Sequence of chain 1.A:
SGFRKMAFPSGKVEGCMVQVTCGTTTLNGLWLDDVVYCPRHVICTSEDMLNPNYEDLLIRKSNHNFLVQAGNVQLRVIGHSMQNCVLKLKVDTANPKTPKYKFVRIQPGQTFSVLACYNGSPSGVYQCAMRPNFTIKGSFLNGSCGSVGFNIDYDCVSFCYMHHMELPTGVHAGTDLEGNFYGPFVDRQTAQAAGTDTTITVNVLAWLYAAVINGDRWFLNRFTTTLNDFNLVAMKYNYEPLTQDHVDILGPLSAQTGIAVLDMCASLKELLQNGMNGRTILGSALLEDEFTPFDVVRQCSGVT

Binding-site contacts:
Ligand atom C12 contacts residue ASN142 of chain 2.A at 3.8 Å.
Ligand atom O1 contacts residue GLU166 of chain 2.A at 3.3 Å (salt-bridge).
Ligand atom O1 contacts residue MET165 of chain 2.A at 3.5 Å.
Ligand atom C8 contacts residue HIS163 of chain 2.A at 3.9 Å.
Ligand atom C9 contacts residue PHE140 of chain 2.A at 3.8 Å (hydrophobic).
Ligand atom C10 contacts residue PHE140 of chain 2.A at 3.6 Å (hydrophobic).
Ligand atom C3 contacts residue DMS1 of chain 2.F at 3.7 Å.
Ligand atom C1 contacts residue GLN189 of chain 2.A at 3.8 Å.
Ligand atom C17 contacts residue MET49 of chain 2.A at 3.6 Å (hydrophobic).
Ligand atom C17 contacts residue MET165 of chain 2.A at 3.4 Å (hydrophobic).
Ligand atom CL contacts residue HIS41 of chain 2.A at 3.7 Å.
Ligand atom C18 contacts residue MET49 of chain 2.A at 3.5 Å (hydrophobic).
Ligand atom C8 contacts residue GLU166 of chain 2.A at 3.5 Å.
Ligand atom N2 contacts residue SER144 of chain 2.A at 3.5 Å (h-bond).
Ligand atom C13 contacts residue ASN142 of chain 2.A at 3.7 Å.
Ligand atom O contacts residue GLN189 of chain 2.A at 3.0 Å (h-bond).
Ligand atom C8 contacts residue LEU141 of chain 2.A at 3.8 Å (hydrophobic).
Ligand atom N2 contacts residue HIS163 of chain 2.A at 2.7 Å (h-bond).
Ligand atom C10 contacts residue LEU141 of chain 2.A at 3.6 Å (hydrophobic).
Ligand atom C9 contacts residue LEU141 of chain 2.A at 3.6 Å (hydrophobic).
Ligand atom N2 contacts residue GLU166 of chain 2.A at 3.7 Å.
Ligand atom C9 contacts residue ASN142 of chain 2.A at 3.8 Å.
Ligand atom C16 contacts residue MET165 of chain 2.A at 3.5 Å (hydrophobic).
Ligand atom C11 contacts residue ASN142 of chain 2.A at 3.6 Å.
Ligand atom C18 contacts residue MET165 of chain 2.A at 3.7 Å (hydrophobic).
Ligand atom C10 contacts residue ASN142 of chain 2.A at 3.5 Å.
Ligand atom N1 contacts residue CYS145 of chain 2.A at 3.5 Å (h-bond).
Ligand atom C8 contacts residue PHE140 of chain 2.A at 3.2 Å (hydrophobic).
Ligand atom C contacts residue GLU166 of chain 2.A at 3.8 Å.
Ligand atom CL contacts residue ASP187 of chain 2.A at 2.9 Å.
Ligand atom C18 contacts residue ARG188 of chain 2.A at 3.7 Å.
Ligand atom CL contacts residue MET165 of chain 2.A at 3.8 Å.
Ligand atom C7 contacts residue GLU166 of chain 2.A at 3.7 Å.
Ligand atom N2 contacts residue PHE140 of chain 2.A at 3.6 Å.
Ligand atom C10 contacts residue GLU166 of chain 2.A at 3.7 Å.
Ligand atom C9 contacts residue GLU166 of chain 2.A at 3.9 Å.
Ligand atom C16 contacts residue HIS164 of chain 2.A at 3.3 Å.
Ligand atom C16 contacts residue HIS41 of chain 2.A at 3.7 Å.
Ligand atom C7 contacts residue HIS163 of chain 2.A at 3.0 Å.
Ligand atom C19 contacts residue MET49 of chain 2.A at 3.8 Å (hydrophobic).

Sequence of chain 2.A:
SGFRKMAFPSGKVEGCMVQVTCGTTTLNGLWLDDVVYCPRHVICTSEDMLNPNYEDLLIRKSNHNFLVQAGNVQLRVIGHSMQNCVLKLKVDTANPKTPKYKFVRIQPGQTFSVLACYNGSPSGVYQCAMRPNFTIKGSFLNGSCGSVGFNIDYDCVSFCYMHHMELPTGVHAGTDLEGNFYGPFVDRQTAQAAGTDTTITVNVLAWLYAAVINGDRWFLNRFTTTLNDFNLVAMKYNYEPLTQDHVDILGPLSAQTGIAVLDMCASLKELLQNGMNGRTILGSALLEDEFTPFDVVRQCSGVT

The protein below binds the small molecule below.
Small molecule (SMILES): CC(=O)N1CC[C@@H](C(=O)Nc2cncc3ccccc23)c2cc(Cl)ccc21